Binding-site contacts:
Ligand atom N contacts residue THR186 of chain 1.A at 3.0 Å (h-bond).
Ligand atom CA contacts residue THR186 of chain 1.A at 3.6 Å.
Ligand atom OXT contacts residue THR186 of chain 1.A at 3.0 Å (h-bond).
Ligand atom CD contacts residue SER11 of chain 1.A at 3.5 Å.
Ligand atom O contacts residue ASN75 of chain 1.A at 3.9 Å.
Ligand atom CD contacts residue PRO41 of chain 1.A at 3.8 Å (hydrophobic).
Ligand atom CD contacts residue CYS40 of chain 1.A at 4.1 Å (hydrophobic).
Ligand atom OXT contacts residue CYS74 of chain 1.A at 3.9 Å.
Ligand atom CA contacts residue SER11 of chain 1.A at 3.9 Å.
Ligand atom O contacts residue CYS185 of chain 1.A at 3.8 Å.
Ligand atom OE2 contacts residue PRO41 of chain 1.A at 3.6 Å.
Ligand atom C contacts residue ASN75 of chain 1.A at 3.6 Å.
Ligand atom C contacts residue CYS185 of chain 1.A at 3.7 Å (hydrophobic).
Ligand atom CD contacts residue GLY43 of chain 1.A at 3.8 Å.
Ligand atom C contacts residue THR76 of chain 1.A at 3.6 Å.
Ligand atom CB contacts residue THR186 of chain 1.A at 3.5 Å.
Ligand atom O contacts residue THR76 of chain 1.A at 2.6 Å (h-bond).
Ligand atom OE2 contacts residue TYR42 of chain 1.A at 2.9 Å (h-bond).
Ligand atom OXT contacts residue ASN75 of chain 1.A at 3.0 Å (h-bond).
Ligand atom N contacts residue ASP10 of chain 1.A at 3.2 Å (salt-bridge).
Ligand atom OE2 contacts residue CYS40 of chain 1.A at 3.7 Å.
Ligand atom OXT contacts residue THR76 of chain 1.A at 4.0 Å.
Ligand atom OE2 contacts residue SER11 of chain 1.A at 2.5 Å (h-bond).
Ligand atom CA contacts residue CYS74 of chain 1.A at 3.5 Å (hydrophobic).
Ligand atom N contacts residue CYS74 of chain 1.A at 3.2 Å (h-bond).
Ligand atom CB contacts residue HIS187 of chain 1.A at 3.6 Å.
Ligand atom OE1 contacts residue THR118 of chain 1.A at 4.0 Å.
Ligand atom C contacts residue THR186 of chain 1.A at 3.9 Å.
Ligand atom N contacts residue SER11 of chain 1.A at 3.2 Å (h-bond).
Ligand atom O contacts residue THR118 of chain 1.A at 3.5 Å.
Ligand atom OE1 contacts residue GLY43 of chain 1.A at 3.0 Å (h-bond).
Ligand atom OE2 contacts residue GLY43 of chain 1.A at 3.9 Å.
Ligand atom C contacts residue CYS74 of chain 1.A at 3.7 Å (hydrophobic).
Ligand atom CB contacts residue CYS185 of chain 1.A at 3.5 Å (hydrophobic).
Ligand atom CG contacts residue SER11 of chain 1.A at 3.7 Å.
Ligand atom OE1 contacts residue PRO41 of chain 1.A at 3.4 Å.
Ligand atom CD contacts residue TYR42 of chain 1.A at 3.5 Å (hydrophobic).
Ligand atom OXT contacts residue CYS185 of chain 1.A at 3.6 Å.
Ligand atom OE1 contacts residue TYR42 of chain 1.A at 3.4 Å (h-bond).
Ligand atom CG contacts residue HIS187 of chain 1.A at 3.4 Å.

Sequence of chain 1.A:
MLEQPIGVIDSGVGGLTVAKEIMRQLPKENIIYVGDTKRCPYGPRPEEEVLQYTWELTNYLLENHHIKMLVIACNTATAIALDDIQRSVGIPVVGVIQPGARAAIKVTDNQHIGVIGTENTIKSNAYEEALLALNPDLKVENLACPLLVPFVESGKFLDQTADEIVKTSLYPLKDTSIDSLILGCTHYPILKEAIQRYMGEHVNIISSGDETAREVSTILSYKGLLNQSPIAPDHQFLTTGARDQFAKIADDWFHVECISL

A small-molecule ligand and the protein it binds are described below.
Small molecule (SMILES): N[C@H](CCC(=O)O)C(=O)O